A small-molecule ligand and the protein it binds are described below.
Small molecule (SMILES): COc1ccc2c(c1)c(CC(=O)O)c(C)n2C(=O)c1ccc(I)cc1

Binding-site contacts:
Ligand atom N1 contacts residue VAL325 of chain 1.A at 3.7 Å.
Ligand atom C7 contacts residue LEU507 of chain 1.A at 3.2 Å (hydrophobic).
Ligand atom I1 contacts residue TRP363 of chain 1.A at 3.5 Å.
Ligand atom C3 contacts residue ALA503 of chain 1.A at 3.4 Å (hydrophobic).
Ligand atom C6 contacts residue LEU507 of chain 1.A at 3.4 Å (hydrophobic).
Ligand atom O4 contacts residue ALA503 of chain 1.A at 3.1 Å.
Ligand atom C15 contacts residue TRP363 of chain 1.A at 3.7 Å (hydrophobic).
Ligand atom C9 contacts residue VAL325 of chain 1.A at 3.2 Å (hydrophobic).
Ligand atom C13 contacts residue SER506 of chain 1.A at 3.4 Å.
Ligand atom C8 contacts residue LEU507 of chain 1.A at 3.8 Å (hydrophobic).
Ligand atom C9 contacts residue ALA503 of chain 1.A at 3.6 Å (hydrophobic).
Ligand atom C13 contacts residue GLY502 of chain 1.A at 3.1 Å.
Ligand atom C8 contacts residue VAL325 of chain 1.A at 3.1 Å (hydrophobic).
Ligand atom C15 contacts residue PHE494 of chain 1.A at 3.5 Å (hydrophobic).
Ligand atom O3 contacts residue ARG96 of chain 1.A at 3.7 Å.
Ligand atom C4 contacts residue VAL325 of chain 1.A at 3.6 Å (hydrophobic).
Ligand atom C14 contacts residue GLY502 of chain 1.A at 3.5 Å.
Ligand atom O1 contacts residue VAL325 of chain 1.A at 3.6 Å.
Ligand atom O4 contacts residue ARG96 of chain 1.A at 3.1 Å.
Ligand atom C2 contacts residue ALA503 of chain 1.A at 3.5 Å (hydrophobic).
Ligand atom C15 contacts residue LEU328 of chain 1.A at 3.8 Å (hydrophobic).
Ligand atom C12 contacts residue SER506 of chain 1.A at 3.0 Å.
Ligand atom O3 contacts residue TYR331 of chain 1.A at 3.1 Å.
Ligand atom C12 contacts residue ALA503 of chain 1.A at 3.8 Å (hydrophobic).
Ligand atom O2 contacts residue LEU507 of chain 1.A at 3.2 Å.
Ligand atom C19 contacts residue ARG96 of chain 1.A at 3.5 Å.
Ligand atom C20 contacts residue MET89 of chain 1.A at 3.4 Å (hydrophobic).
Ligand atom C7 contacts residue VAL325 of chain 1.A at 3.5 Å (hydrophobic).
Ligand atom C4 contacts residue ALA503 of chain 1.A at 3.5 Å (hydrophobic).
Ligand atom O2 contacts residue VAL92 of chain 1.A at 3.4 Å.
Ligand atom C16 contacts residue LEU328 of chain 1.A at 3.5 Å (hydrophobic).
Ligand atom C14 contacts residue TRP363 of chain 1.A at 3.7 Å (hydrophobic).
Ligand atom I1 contacts residue LEU360 of chain 1.A at 3.4 Å.
Ligand atom C20 contacts residue VAL92 of chain 1.A at 3.6 Å (hydrophobic).
Ligand atom C20 contacts residue LEU335 of chain 1.A at 3.1 Å (hydrophobic).
Ligand atom C18 contacts residue TYR331 of chain 1.A at 3.7 Å (hydrophobic).
Ligand atom C12 contacts residue GLY502 of chain 1.A at 3.3 Å.
Ligand atom C13 contacts residue TYR361 of chain 1.A at 3.8 Å (hydrophobic).
Ligand atom C19 contacts residue TYR331 of chain 1.A at 3.9 Å (hydrophobic).
Ligand atom N1 contacts residue ALA503 of chain 1.A at 3.7 Å.

Sequence of chain 1.A:
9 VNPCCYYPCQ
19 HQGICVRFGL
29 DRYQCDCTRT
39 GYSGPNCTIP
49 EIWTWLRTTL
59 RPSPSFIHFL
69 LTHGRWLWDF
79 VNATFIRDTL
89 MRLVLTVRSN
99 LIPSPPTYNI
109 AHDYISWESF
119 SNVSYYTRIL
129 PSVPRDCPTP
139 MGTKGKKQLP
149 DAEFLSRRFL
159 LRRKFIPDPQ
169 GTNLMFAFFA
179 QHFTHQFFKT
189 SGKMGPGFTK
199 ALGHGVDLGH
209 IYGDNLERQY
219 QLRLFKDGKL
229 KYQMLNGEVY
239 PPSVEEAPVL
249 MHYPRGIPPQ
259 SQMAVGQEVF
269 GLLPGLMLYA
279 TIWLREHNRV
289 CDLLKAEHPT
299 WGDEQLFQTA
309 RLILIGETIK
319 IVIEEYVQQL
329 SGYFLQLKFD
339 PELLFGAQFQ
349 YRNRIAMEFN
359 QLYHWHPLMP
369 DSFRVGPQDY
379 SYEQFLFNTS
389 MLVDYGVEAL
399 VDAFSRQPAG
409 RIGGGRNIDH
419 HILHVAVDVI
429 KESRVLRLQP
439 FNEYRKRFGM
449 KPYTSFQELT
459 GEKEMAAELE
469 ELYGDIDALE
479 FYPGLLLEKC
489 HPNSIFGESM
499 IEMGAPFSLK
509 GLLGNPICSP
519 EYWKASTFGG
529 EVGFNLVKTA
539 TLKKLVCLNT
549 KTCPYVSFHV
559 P